A small-molecule ligand and the protein it binds are described below.
Small molecule (SMILES): O=P(O)(O)OCCCc1c[nH]c2ccc(F)cc12

Binding-site contacts:
Ligand atom C4 contacts residue TYR175 of chain 1.A at 3.6 Å (hydrophobic).
Ligand atom N1 contacts residue THR183 of chain 1.A at 3.4 Å.
Ligand atom C3P contacts residue TYR175 of chain 1.A at 3.9 Å (hydrophobic).
Ligand atom P contacts residue GLY213 of chain 1.A at 3.7 Å.
Ligand atom C1P contacts residue THR183 of chain 1.A at 3.4 Å.
Ligand atom OP4 contacts residue PHE212 of chain 1.A at 3.5 Å.
Ligand atom C2 contacts residue THR183 of chain 1.A at 3.6 Å.
Ligand atom C8 contacts residue LEU100 of chain 1.A at 3.8 Å (hydrophobic).
Ligand atom C9 contacts residue PHE212 of chain 1.A at 3.8 Å (hydrophobic).
Ligand atom OP3 contacts residue PHE212 of chain 1.A at 3.3 Å.
Ligand atom C7 contacts residue THR183 of chain 1.A at 3.6 Å.
Ligand atom OP2 contacts residue GLY234 of chain 1.A at 2.9 Å (h-bond).
Ligand atom C6 contacts residue ALA59 of chain 1.A at 3.9 Å (hydrophobic).
Ligand atom OP2 contacts residue SER235 of chain 1.A at 3.5 Å (h-bond).
Ligand atom C7 contacts residue ASP60 of chain 1.A at 3.4 Å.
Ligand atom P contacts residue GLY184 of chain 1.A at 3.7 Å.
Ligand atom C4 contacts residue PHE212 of chain 1.A at 3.2 Å (hydrophobic).
Ligand atom P contacts residue SER235 of chain 1.A at 3.8 Å.
Ligand atom F contacts residue ILE153 of chain 1.A at 3.2 Å.
Ligand atom C8 contacts residue THR183 of chain 1.A at 3.2 Å.
Ligand atom OP3 contacts residue GLY213 of chain 1.A at 2.6 Å (h-bond).
Ligand atom C5 contacts residue PHE212 of chain 1.A at 3.4 Å (hydrophobic).
Ligand atom C2 contacts residue ILE64 of chain 1.A at 3.8 Å (hydrophobic).
Ligand atom OP1 contacts residue GLY184 of chain 1.A at 3.5 Å (h-bond).
Ligand atom OP1 contacts residue ILE64 of chain 1.A at 3.8 Å.
Ligand atom C2P contacts residue PHE212 of chain 1.A at 3.9 Å (hydrophobic).
Ligand atom C2 contacts residue PHE22 of chain 1.A at 3.5 Å (hydrophobic).
Ligand atom C9 contacts residue THR183 of chain 1.A at 3.4 Å.
Ligand atom F contacts residue PHE212 of chain 1.A at 3.7 Å.
Ligand atom OP1 contacts residue THR183 of chain 1.A at 3.4 Å.
Ligand atom N1 contacts residue ASP60 of chain 1.A at 2.8 Å (salt-bridge).
Ligand atom C8 contacts residue ASP60 of chain 1.A at 3.3 Å.
Ligand atom OP1 contacts residue SER235 of chain 1.A at 2.5 Å (h-bond).
Ligand atom OP3 contacts residue GLY184 of chain 1.A at 2.9 Å (h-bond).
Ligand atom OP3 contacts residue THR183 of chain 1.A at 3.8 Å.
Ligand atom C2 contacts residue ASP60 of chain 1.A at 3.8 Å.
Ligand atom OP2 contacts residue GLY213 of chain 1.A at 3.9 Å.
Ligand atom OP4 contacts residue THR183 of chain 1.A at 3.6 Å.
Ligand atom C3 contacts residue THR183 of chain 1.A at 3.7 Å.
Ligand atom C2P contacts residue TYR175 of chain 1.A at 3.1 Å (hydrophobic).

Sequence of chain 1.A:
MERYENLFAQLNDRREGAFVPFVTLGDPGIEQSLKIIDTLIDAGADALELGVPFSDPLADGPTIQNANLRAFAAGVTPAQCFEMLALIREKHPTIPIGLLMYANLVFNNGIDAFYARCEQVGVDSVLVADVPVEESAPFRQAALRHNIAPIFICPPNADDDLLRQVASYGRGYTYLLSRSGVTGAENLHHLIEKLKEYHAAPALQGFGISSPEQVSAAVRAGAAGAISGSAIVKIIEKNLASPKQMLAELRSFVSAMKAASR